Sequence of chain 2.A:
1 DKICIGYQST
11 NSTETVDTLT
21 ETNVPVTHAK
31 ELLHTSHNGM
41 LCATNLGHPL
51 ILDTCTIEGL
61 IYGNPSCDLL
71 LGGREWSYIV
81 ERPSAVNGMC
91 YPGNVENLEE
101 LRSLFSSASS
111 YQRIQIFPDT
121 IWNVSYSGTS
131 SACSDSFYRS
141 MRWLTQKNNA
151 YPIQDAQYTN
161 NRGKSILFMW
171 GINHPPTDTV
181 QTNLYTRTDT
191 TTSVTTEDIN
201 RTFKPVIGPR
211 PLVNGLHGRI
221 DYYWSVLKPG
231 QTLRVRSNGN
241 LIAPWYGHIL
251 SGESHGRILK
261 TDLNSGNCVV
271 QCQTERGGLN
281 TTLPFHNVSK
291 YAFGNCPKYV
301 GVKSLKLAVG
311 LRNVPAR

Binding-site contacts:
Ligand atom C11 contacts residue THR145 of chain 2.A at 3.8 Å.
Ligand atom C1 contacts residue SER127 of chain 2.A at 3.6 Å.
Ligand atom C5 contacts residue LEU184 of chain 2.A at 3.4 Å (hydrophobic).
Ligand atom O8 contacts residue TRP143 of chain 2.A at 3.7 Å.
Ligand atom O6 contacts residue GLN146 of chain 2.A at 2.7 Å (h-bond).
Ligand atom O1A contacts residue SER131 of chain 2.A at 2.8 Å (h-bond).
Ligand atom C6 contacts residue LEU184 of chain 2.A at 3.5 Å (hydrophobic).
Ligand atom C7 contacts residue TRP143 of chain 2.A at 3.7 Å (hydrophobic).
Ligand atom O4 contacts residue ASN183 of chain 2.A at 3.6 Å.
Ligand atom O6 contacts residue THR129 of chain 2.A at 2.6 Å (h-bond).
Ligand atom N5 contacts residue THR129 of chain 2.A at 2.8 Å (h-bond).
Ligand atom O9 contacts residue TYR91 of chain 2.A at 3.5 Å (h-bond).
Ligand atom O10 contacts residue LEU184 of chain 2.A at 3.2 Å.
Ligand atom C11 contacts residue TRP143 of chain 2.A at 3.8 Å (hydrophobic).
Ligand atom C6 contacts residue GLN146 of chain 2.A at 2.9 Å.
Ligand atom C6 contacts residue ASN183 of chain 2.A at 3.8 Å.
Ligand atom C8 contacts residue TYR91 of chain 2.A at 3.8 Å (hydrophobic).
Ligand atom C11 contacts residue GLY128 of chain 2.A at 3.5 Å.
Ligand atom O1 contacts residue SER127 of chain 2.A at 2.9 Å (h-bond).
Ligand atom C4 contacts residue LEU184 of chain 2.A at 3.7 Å (hydrophobic).
Ligand atom O4 contacts residue THR129 of chain 2.A at 3.5 Å (h-bond).
Ligand atom C9 contacts residue TYR91 of chain 2.A at 3.7 Å (hydrophobic).
Ligand atom O6 contacts residue GLY128 of chain 2.A at 3.4 Å.
Ligand atom C2 contacts residue SER127 of chain 2.A at 3.1 Å.
Ligand atom O2 contacts residue SER127 of chain 2.A at 2.7 Å (h-bond).
Ligand atom C9 contacts residue VAL180 of chain 2.A at 3.8 Å (hydrophobic).
Ligand atom O5 contacts residue SER127 of chain 2.A at 3.6 Å (h-bond).
Ligand atom O3 contacts residue SER125 of chain 2.A at 2.9 Å (h-bond).
Ligand atom C1 contacts residue SER130 of chain 2.A at 3.7 Å.
Ligand atom O9 contacts residue PRO176 of chain 2.A at 3.6 Å.
Ligand atom C6 contacts residue VAL180 of chain 2.A at 3.5 Å (hydrophobic).
Ligand atom O9 contacts residue VAL180 of chain 2.A at 3.8 Å.
Ligand atom O6 contacts residue THR145 of chain 2.A at 3.1 Å (h-bond).
Ligand atom O1A contacts residue SER130 of chain 2.A at 3.4 Å.
Ligand atom C5 contacts residue THR129 of chain 2.A at 3.5 Å.
Ligand atom C4 contacts residue THR129 of chain 2.A at 3.1 Å.
Ligand atom O6 contacts residue VAL180 of chain 2.A at 3.4 Å.
Ligand atom O1B contacts residue SER130 of chain 2.A at 3.1 Å (h-bond).
Ligand atom O6 contacts residue ASN183 of chain 2.A at 3.8 Å.
Ligand atom O8 contacts residue TYR91 of chain 2.A at 2.8 Å (h-bond).

This small molecule binds to this protein.
Small molecule (SMILES): CC(=O)N[C@H]1[C@H](O[C@H]2[C@@H](O)[C@@H](CO)O[C@@H](O[C@H]3[C@H](O)[C@@H](O)[C@H](O)O[C@@H]3CO)[C@@H]2O)O[C@H](CO)[C@@H](O[C@@H]2O[C@H](CO[C@]3(C(=O)O)C[C@H](O)[C@@H](NC(C)=O)[C@H]([C@H](O)[C@H](O)CO)O3)[C@H](O)[C@H](O)[C@H]2O)[C@@H]1O